A small-molecule ligand and the protein it binds are described below.
Small molecule (SMILES): COC(=O)C1CCN(C(=O)c2ccc(NCc3cnc4nc(N)nc(N)c4n3)cc2)CC1

Sequence of chain 1.H:
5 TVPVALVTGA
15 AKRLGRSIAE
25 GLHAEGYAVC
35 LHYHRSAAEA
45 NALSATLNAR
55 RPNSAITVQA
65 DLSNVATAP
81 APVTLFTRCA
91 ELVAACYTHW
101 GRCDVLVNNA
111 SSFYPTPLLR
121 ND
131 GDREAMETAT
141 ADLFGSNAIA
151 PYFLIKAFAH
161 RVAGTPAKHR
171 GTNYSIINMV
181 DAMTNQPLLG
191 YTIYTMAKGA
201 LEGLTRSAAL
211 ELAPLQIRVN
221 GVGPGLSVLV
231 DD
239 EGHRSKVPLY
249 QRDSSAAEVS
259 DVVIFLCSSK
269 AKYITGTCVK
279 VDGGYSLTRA

Sequence of chain 1.E:
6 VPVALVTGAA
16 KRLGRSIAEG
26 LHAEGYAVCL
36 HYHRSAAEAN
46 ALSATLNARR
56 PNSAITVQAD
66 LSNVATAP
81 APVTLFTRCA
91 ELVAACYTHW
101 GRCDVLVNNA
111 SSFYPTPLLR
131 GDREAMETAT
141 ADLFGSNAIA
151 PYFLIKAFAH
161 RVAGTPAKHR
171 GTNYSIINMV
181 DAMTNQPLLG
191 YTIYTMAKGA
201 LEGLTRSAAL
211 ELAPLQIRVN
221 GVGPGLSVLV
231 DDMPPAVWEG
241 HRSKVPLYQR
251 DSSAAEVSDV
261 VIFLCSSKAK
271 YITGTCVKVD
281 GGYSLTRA

Binding-site contacts:
Ligand atom N4 contacts residue ARG17 of chain 1.E at 3.4 Å (salt-bridge).
Ligand atom C9 contacts residue LEU226 of chain 1.E at 3.9 Å (hydrophobic).
Ligand atom C4 contacts residue PHE113 of chain 1.E at 3.7 Å (hydrophobic).
Ligand atom N1 contacts residue PHE113 of chain 1.E at 3.6 Å.
Ligand atom C8A contacts residue TYR194 of chain 1.E at 3.8 Å (hydrophobic).
Ligand atom N5 contacts residue PHE113 of chain 1.E at 3.9 Å.
Ligand atom N10 contacts residue LEU226 of chain 1.E at 3.8 Å.
Ligand atom N5 contacts residue NAP1 of chain 1.Q at 3.4 Å.
Ligand atom OAA contacts residue MET233 of chain 1.E at 4.0 Å.
Ligand atom C2 contacts residue PHE113 of chain 1.E at 3.4 Å (hydrophobic).
Ligand atom N3 contacts residue NAP1 of chain 1.Q at 2.7 Å (h-bond).
Ligand atom N8 contacts residue TYR194 of chain 1.E at 2.9 Å (h-bond).
Ligand atom C9 contacts residue NAP1 of chain 1.Q at 3.5 Å.
Ligand atom C4A contacts residue NAP1 of chain 1.Q at 3.6 Å.
Ligand atom N3 contacts residue PHE113 of chain 1.E at 3.8 Å.
Ligand atom C2 contacts residue NAP1 of chain 1.Q at 3.3 Å.
Ligand atom CAR contacts residue LEU188 of chain 1.E at 3.7 Å (hydrophobic).
Ligand atom N2 contacts residue SER111 of chain 1.E at 2.6 Å (h-bond).
Ligand atom N8 contacts residue NAP1 of chain 1.Q at 3.4 Å.
Ligand atom N1 contacts residue TYR194 of chain 1.E at 3.9 Å.
Ligand atom C8A contacts residue NAP1 of chain 1.Q at 3.7 Å.
Ligand atom C7 contacts residue NAP1 of chain 1.Q at 3.1 Å.
Ligand atom CAI contacts residue TYR191 of chain 1.E at 3.5 Å (hydrophobic).
Ligand atom C4A contacts residue PHE113 of chain 1.E at 3.7 Å (hydrophobic).
Ligand atom C7 contacts residue ASP181 of chain 1.E at 3.8 Å.
Ligand atom N2 contacts residue PHE113 of chain 1.E at 3.5 Å.
Ligand atom N8 contacts residue PHE113 of chain 1.E at 3.8 Å.
Ligand atom N2 contacts residue NAP1 of chain 1.Q at 3.1 Å (h-bond).
Ligand atom OBF contacts residue LEU189 of chain 1.E at 4.0 Å.
Ligand atom C4 contacts residue NAP1 of chain 1.Q at 3.5 Å.
Ligand atom C2 contacts residue SER111 of chain 1.E at 3.7 Å.
Ligand atom N1 contacts residue NAP1 of chain 1.Q at 2.9 Å (h-bond).
Ligand atom C6 contacts residue NAP1 of chain 1.Q at 3.4 Å.
Ligand atom N4 contacts residue NAP1 of chain 1.Q at 3.3 Å (h-bond).
Ligand atom C8A contacts residue PHE113 of chain 1.E at 3.7 Å (hydrophobic).
Ligand atom CAQ contacts residue PHE113 of chain 1.E at 3.9 Å (hydrophobic).
Ligand atom CAC contacts residue PHE113 of chain 1.E at 3.7 Å (hydrophobic).
Ligand atom C7 contacts residue TYR194 of chain 1.E at 3.7 Å (hydrophobic).
Ligand atom N8 contacts residue ASP181 of chain 1.E at 3.7 Å.
Ligand atom C7 contacts residue PHE113 of chain 1.E at 3.9 Å (hydrophobic).